The protein below binds the small molecule below.
Small molecule (SMILES): CC(=O)N[C@H](C(=O)N[C@@H](Cc1ccccc1)C(=O)N[C@@H](Cc1ccccc1)C(=O)N[C@@H](C)C(=O)N[C@@H](CCC(=O)O)C(=O)N[C@@H](CC(=O)O)C(N)=O)C(C)C

Sequence of chain 1.A:
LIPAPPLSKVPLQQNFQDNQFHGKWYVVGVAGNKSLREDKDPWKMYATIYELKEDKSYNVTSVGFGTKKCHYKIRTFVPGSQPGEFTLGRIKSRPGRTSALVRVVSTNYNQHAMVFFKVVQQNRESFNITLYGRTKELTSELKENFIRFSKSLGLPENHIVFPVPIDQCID

Binding-site contacts:
Ligand atom O contacts residue VAL125 of chain 1.A at 3.6 Å.
Ligand atom OE1 contacts residue ARG81 of chain 1.A at 3.2 Å (salt-bridge).
Ligand atom OD1 contacts residue PHE83 of chain 1.A at 3.6 Å.
Ligand atom OE2 contacts residue THR54 of chain 1.A at 2.7 Å (h-bond).
Ligand atom CD contacts residue TYR52 of chain 1.A at 3.4 Å (hydrophobic).
Ligand atom O contacts residue TYR52 of chain 1.A at 3.5 Å (h-bond).
Ligand atom N contacts residue LYS79 of chain 1.A at 3.2 Å (salt-bridge).
Ligand atom N contacts residue PHE123 of chain 1.A at 3.6 Å.
Ligand atom N contacts residue TYR52 of chain 1.A at 3.1 Å (h-bond).
Ligand atom N contacts residue ASN134 of chain 1.A at 3.2 Å (h-bond).
Ligand atom CG contacts residue TYR138 of chain 1.A at 3.3 Å (hydrophobic).
Ligand atom OE1 contacts residue TYR52 of chain 1.A at 2.8 Å (h-bond).
Ligand atom CD1 contacts residue SER68 of chain 1.A at 3.6 Å.
Ligand atom N contacts residue THR136 of chain 1.A at 3.3 Å (h-bond).
Ligand atom CG contacts residue ARG81 of chain 1.A at 3.5 Å.
Ligand atom O contacts residue ASN134 of chain 1.A at 2.8 Å (h-bond).
Ligand atom OE1 contacts residue THR54 of chain 1.A at 3.4 Å (h-bond).
Ligand atom OD1 contacts residue ARG81 of chain 1.A at 2.7 Å (salt-bridge).
Ligand atom O contacts residue TYR52 of chain 1.A at 3.4 Å.
Ligand atom CD contacts residue THR54 of chain 1.A at 3.4 Å.
Ligand atom CD1 contacts residue TRP49 of chain 1.A at 3.4 Å (hydrophobic).
Ligand atom O contacts residue PHE123 of chain 1.A at 3.6 Å.
Ligand atom CA contacts residue TYR52 of chain 1.A at 3.5 Å (hydrophobic).
Ligand atom O contacts residue GLN127 of chain 1.A at 3.1 Å (h-bond).
Ligand atom CE2 contacts residue LYS50 of chain 1.A at 3.2 Å.
Ligand atom CZ contacts residue HIS77 of chain 1.A at 3.5 Å.
Ligand atom CB contacts residue THR136 of chain 1.A at 3.5 Å.
Ligand atom CE1 contacts residue SER68 of chain 1.A at 3.5 Å.
Ligand atom OE1 contacts residue SER68 of chain 1.A at 3.6 Å.
Ligand atom CB contacts residue TYR52 of chain 1.A at 3.4 Å (hydrophobic).
Ligand atom OE2 contacts residue TYR138 of chain 1.A at 2.5 Å (h-bond).
Ligand atom O contacts residue VAL125 of chain 1.A at 3.6 Å.
Ligand atom C contacts residue TYR52 of chain 1.A at 3.5 Å (hydrophobic).
Ligand atom CZ contacts residue LYS50 of chain 1.A at 3.4 Å.
Ligand atom OD2 contacts residue ARG81 of chain 1.A at 2.9 Å (salt-bridge).
Ligand atom CZ contacts residue PRO169 of chain 1.A at 3.6 Å (hydrophobic).
Ligand atom CD contacts residue TYR138 of chain 1.A at 3.3 Å (hydrophobic).
Ligand atom C contacts residue PHE123 of chain 1.A at 3.5 Å (hydrophobic).
Ligand atom CD1 contacts residue TYR52 of chain 1.A at 3.6 Å (hydrophobic).
Ligand atom CG contacts residue TRP49 of chain 1.A at 3.6 Å (hydrophobic).